Binding-site contacts:
Ligand atom O4 contacts residue GLY35 of chain 1.B at 3.4 Å (h-bond).
Ligand atom C4 contacts residue GLY35 of chain 1.B at 3.5 Å.
Ligand atom C5 contacts residue ASP155 of chain 1.B at 4.0 Å.
Ligand atom O6 contacts residue GLY150 of chain 1.B at 4.2 Å.
Ligand atom O5 contacts residue ASP153 of chain 1.B at 4.5 Å.
Ligand atom C3 contacts residue GLY35 of chain 1.B at 3.8 Å.
Ligand atom C2 contacts residue SER152 of chain 1.B at 3.5 Å.
Ligand atom C6 contacts residue ASP153 of chain 1.B at 3.7 Å.
Ligand atom O1 contacts residue SER152 of chain 1.B at 3.5 Å (h-bond).
Ligand atom O4 contacts residue GLY34 of chain 1.B at 3.6 Å.
Ligand atom C6 contacts residue ASP155 of chain 1.B at 3.4 Å.
Ligand atom C4 contacts residue ASP155 of chain 1.B at 3.4 Å.
Ligand atom C1 contacts residue SER152 of chain 1.B at 3.8 Å.
Ligand atom C1 contacts residue GLY151 of chain 1.B at 4.4 Å.
Ligand atom O2 contacts residue SER152 of chain 1.B at 4.2 Å.
Ligand atom C3 contacts residue SER152 of chain 1.B at 4.4 Å.
Ligand atom O2 contacts residue GLY151 of chain 1.B at 3.5 Å.
Ligand atom C6 contacts residue ARG107 of chain 1.B at 3.5 Å.
Ligand atom O3 contacts residue GLY34 of chain 1.B at 4.0 Å.
Ligand atom O5 contacts residue SER152 of chain 1.B at 2.9 Å (h-bond).
Ligand atom O3 contacts residue GLY35 of chain 1.B at 2.9 Å (h-bond).
Ligand atom C2 contacts residue GLY151 of chain 1.B at 4.5 Å.
Ligand atom O6 contacts residue SER152 of chain 1.B at 3.1 Å (h-bond).
Ligand atom O4 contacts residue ASP155 of chain 1.B at 2.7 Å (salt-bridge).
Ligand atom C1 contacts residue ARG107 of chain 1.B at 4.4 Å.
Ligand atom O2 contacts residue GLY35 of chain 1.B at 4.0 Å.
Ligand atom O5 contacts residue ARG107 of chain 1.B at 4.3 Å.
Ligand atom O6 contacts residue ASP153 of chain 1.B at 2.9 Å (salt-bridge).
Ligand atom C5 contacts residue ARG107 of chain 1.B at 3.9 Å.
Ligand atom O6 contacts residue ARG107 of chain 1.B at 4.4 Å.
Ligand atom C6 contacts residue SER152 of chain 1.B at 3.8 Å.
Ligand atom O6 contacts residue ASP155 of chain 1.B at 2.7 Å (salt-bridge).
Ligand atom O6 contacts residue GLY151 of chain 1.B at 3.3 Å (h-bond).
Ligand atom O4 contacts residue ARG107 of chain 1.B at 4.2 Å.
Ligand atom O5 contacts residue GLY151 of chain 1.B at 3.9 Å.
Ligand atom C4 contacts residue GLY34 of chain 1.B at 4.4 Å.
Ligand atom C5 contacts residue SER152 of chain 1.B at 3.9 Å.

Sequence of chain 1.B:
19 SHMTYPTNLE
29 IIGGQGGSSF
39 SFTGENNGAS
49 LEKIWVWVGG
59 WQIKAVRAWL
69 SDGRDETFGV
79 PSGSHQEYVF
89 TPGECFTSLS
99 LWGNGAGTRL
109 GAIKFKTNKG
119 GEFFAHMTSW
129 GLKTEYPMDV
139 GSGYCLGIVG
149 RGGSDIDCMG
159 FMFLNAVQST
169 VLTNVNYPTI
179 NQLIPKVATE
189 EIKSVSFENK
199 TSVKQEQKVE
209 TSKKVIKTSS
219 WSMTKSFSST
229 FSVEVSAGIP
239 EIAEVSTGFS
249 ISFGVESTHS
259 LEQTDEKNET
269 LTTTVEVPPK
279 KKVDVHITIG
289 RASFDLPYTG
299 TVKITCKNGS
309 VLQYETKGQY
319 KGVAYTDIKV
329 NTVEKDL

The small molecule below binds the protein below.
Small molecule (SMILES): OC[C@H]1O[C@H](O[C@H]2[C@@H](O)[C@H](O)[C@@H](CO)O[C@@H]2O)[C@@H](O)[C@@H](O)[C@@H]1O